Sequence of chain 1.A:
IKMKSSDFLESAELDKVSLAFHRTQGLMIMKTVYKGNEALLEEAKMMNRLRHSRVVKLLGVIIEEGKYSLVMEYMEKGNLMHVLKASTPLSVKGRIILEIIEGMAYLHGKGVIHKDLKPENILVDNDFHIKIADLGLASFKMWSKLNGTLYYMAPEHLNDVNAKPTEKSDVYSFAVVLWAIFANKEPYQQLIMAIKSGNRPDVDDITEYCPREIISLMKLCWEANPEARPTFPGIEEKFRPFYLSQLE

A protein and the small-molecule ligand that binds it are described below.
Small molecule (SMILES): CN1C(=O)[C@@H](NC(=O)c2nnc(Cc3ccccc3)[nH]2)COc2ccc(C#CC3CC3)cc21

Binding-site contacts:
Ligand atom C16 contacts residue LEU93 of chain 1.A at 3.5 Å (hydrophobic).
Ligand atom O1 contacts residue LEU160 of chain 1.A at 3.5 Å (h-bond).
Ligand atom C11 contacts residue MET95 of chain 1.A at 3.6 Å (hydrophobic).
Ligand atom N3 contacts residue VAL79 of chain 1.A at 3.1 Å (h-bond).
Ligand atom C10 contacts residue ASP159 of chain 1.A at 3.7 Å.
Ligand atom O3 contacts residue MET95 of chain 1.A at 3.2 Å.
Ligand atom C18 contacts residue LEU160 of chain 1.A at 3.6 Å (hydrophobic).
Ligand atom C16 contacts residue ILE46 of chain 1.A at 3.6 Å (hydrophobic).
Ligand atom C17 contacts residue LEU160 of chain 1.A at 3.3 Å (hydrophobic).
Ligand atom N2 contacts residue PHE165 of chain 1.A at 3.5 Å.
Ligand atom C12 contacts residue LEU93 of chain 1.A at 3.8 Å (hydrophobic).
Ligand atom C2 contacts residue LEU73 of chain 1.A at 3.8 Å (hydrophobic).
Ligand atom C1 contacts residue SER164 of chain 1.A at 3.7 Å.
Ligand atom C7 contacts residue VAL78 of chain 1.A at 3.5 Å (hydrophobic).
Ligand atom C20 contacts residue LEU160 of chain 1.A at 3.8 Å (hydrophobic).
Ligand atom C19 contacts residue LEU160 of chain 1.A at 3.6 Å (hydrophobic).
Ligand atom O3 contacts residue LEU93 of chain 1.A at 3.8 Å.
Ligand atom N1 contacts residue ALA158 of chain 1.A at 3.8 Å.
Ligand atom O1 contacts residue ALA158 of chain 1.A at 3.7 Å.
Ligand atom C15 contacts residue MET95 of chain 1.A at 3.3 Å (hydrophobic).
Ligand atom C5 contacts residue LEU132 of chain 1.A at 3.7 Å (hydrophobic).
Ligand atom C12 contacts residue ASP159 of chain 1.A at 3.8 Å.
Ligand atom C7 contacts residue VAL79 of chain 1.A at 3.0 Å (hydrophobic).
Ligand atom O2 contacts residue LEU93 of chain 1.A at 3.7 Å.
Ligand atom C8 contacts residue VAL79 of chain 1.A at 3.1 Å (hydrophobic).
Ligand atom C14 contacts residue MET95 of chain 1.A at 3.8 Å (hydrophobic).
Ligand atom N1 contacts residue ASP159 of chain 1.A at 3.3 Å (salt-bridge).
Ligand atom C5 contacts residue HIS139 of chain 1.A at 3.5 Å.
Ligand atom C17 contacts residue LYS48 of chain 1.A at 3.6 Å.
Ligand atom C9 contacts residue PHE165 of chain 1.A at 3.7 Å (hydrophobic).
Ligand atom C20 contacts residue MET95 of chain 1.A at 3.7 Å (hydrophobic).
Ligand atom N3 contacts residue LEU81 of chain 1.A at 3.8 Å.
Ligand atom N5 contacts residue MET95 of chain 1.A at 3.3 Å (h-bond).
Ligand atom O3 contacts residue LEU81 of chain 1.A at 3.5 Å.
Ligand atom C6 contacts residue SER164 of chain 1.A at 3.5 Å.
Ligand atom C13 contacts residue LYS48 of chain 1.A at 3.8 Å.
Ligand atom C12 contacts residue LEU162 of chain 1.A at 3.4 Å (hydrophobic).
Ligand atom O2 contacts residue LEU162 of chain 1.A at 3.7 Å.
Ligand atom C16 contacts residue MET95 of chain 1.A at 3.4 Å (hydrophobic).
Ligand atom O1 contacts residue ASP159 of chain 1.A at 2.9 Å (salt-bridge).